Sequence of chain 1.A:
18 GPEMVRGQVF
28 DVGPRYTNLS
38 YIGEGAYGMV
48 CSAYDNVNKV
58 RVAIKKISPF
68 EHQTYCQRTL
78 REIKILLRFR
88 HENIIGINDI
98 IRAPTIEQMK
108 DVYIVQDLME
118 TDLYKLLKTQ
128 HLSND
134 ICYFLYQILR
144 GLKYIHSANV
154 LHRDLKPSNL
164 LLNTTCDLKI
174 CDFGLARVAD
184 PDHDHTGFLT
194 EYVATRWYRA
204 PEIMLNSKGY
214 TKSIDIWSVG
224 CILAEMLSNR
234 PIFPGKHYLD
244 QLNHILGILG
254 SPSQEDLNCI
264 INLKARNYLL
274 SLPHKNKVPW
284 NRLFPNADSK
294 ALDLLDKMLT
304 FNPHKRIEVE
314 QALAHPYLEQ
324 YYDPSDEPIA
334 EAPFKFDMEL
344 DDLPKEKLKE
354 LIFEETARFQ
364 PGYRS

Binding-site contacts:
Ligand atom C19 contacts residue LEU230 of chain 1.A at 3.9 Å (hydrophobic).
Ligand atom C07 contacts residue GLN127 of chain 1.A at 4.1 Å.
Ligand atom C09 contacts residue SER130 of chain 1.A at 3.8 Å.
Ligand atom C20 contacts residue ALA290 of chain 1.A at 3.8 Å (hydrophobic).
Ligand atom N08 contacts residue LEU129 of chain 1.A at 3.7 Å.
Ligand atom F21 contacts residue LEU230 of chain 1.A at 3.0 Å.
Ligand atom C19 contacts residue ALA290 of chain 1.A at 3.4 Å (hydrophobic).
Ligand atom C26 contacts residue NEP133 of chain 1.A at 3.5 Å.
Ligand atom C20 contacts residue LEU230 of chain 1.A at 3.0 Å (hydrophobic).
Ligand atom S25 contacts residue NEP133 of chain 1.A at 3.6 Å.
Ligand atom F21 contacts residue ALA290 of chain 1.A at 3.3 Å.
Ligand atom N08 contacts residue HIS128 of chain 1.A at 2.5 Å (h-bond).
Ligand atom N24 contacts residue LEU129 of chain 1.A at 3.8 Å.
Ligand atom C03 contacts residue GLN127 of chain 1.A at 3.7 Å.
Ligand atom N06 contacts residue GLN127 of chain 1.A at 3.0 Å.
Ligand atom C04 contacts residue GLN127 of chain 1.A at 3.0 Å.
Ligand atom O16 contacts residue LEU129 of chain 1.A at 3.3 Å (h-bond).
Ligand atom N06 contacts residue HIS128 of chain 1.A at 2.7 Å (h-bond).
Ligand atom C05 contacts residue NEP133 of chain 1.A at 4.1 Å.
Ligand atom C18 contacts residue ASN289 of chain 1.A at 3.9 Å.
Ligand atom N06 contacts residue LEU129 of chain 1.A at 4.1 Å.
Ligand atom C05 contacts residue GLN127 of chain 1.A at 3.3 Å.
Ligand atom C17 contacts residue LEU129 of chain 1.A at 3.8 Å (hydrophobic).
Ligand atom C22 contacts residue ASN289 of chain 1.A at 4.0 Å.
Ligand atom O02 contacts residue LEU123 of chain 1.A at 4.0 Å.
Ligand atom C07 contacts residue SER130 of chain 1.A at 3.8 Å.
Ligand atom C20 contacts residue ASN289 of chain 1.A at 3.9 Å.
Ligand atom C01 contacts residue LEU123 of chain 1.A at 3.2 Å (hydrophobic).
Ligand atom C22 contacts residue LEU230 of chain 1.A at 2.9 Å (hydrophobic).
Ligand atom C07 contacts residue HIS128 of chain 1.A at 2.9 Å.
Ligand atom C19 contacts residue ASN289 of chain 1.A at 3.5 Å.
Ligand atom F21 contacts residue ASN289 of chain 1.A at 3.9 Å.
Ligand atom C27 contacts residue NEP133 of chain 1.A at 3.3 Å.
Ligand atom N08 contacts residue SER130 of chain 1.A at 3.2 Å (h-bond).
Ligand atom C11 contacts residue SER130 of chain 1.A at 3.9 Å.
Ligand atom C23 contacts residue LEU230 of chain 1.A at 3.8 Å (hydrophobic).
Ligand atom O02 contacts residue GLN127 of chain 1.A at 3.9 Å.
Ligand atom C09 contacts residue HIS128 of chain 1.A at 3.8 Å.
Ligand atom N24 contacts residue HIS128 of chain 1.A at 4.0 Å.
Ligand atom N24 contacts residue SER130 of chain 1.A at 3.6 Å.

A protein and the small-molecule ligand that binds it are described below.
Small molecule (SMILES): COc1cc2nc(NC(=O)c3csc(COc4ccc(F)cc4)n3)sc2cc1OC